Sequence of chain 1.B:
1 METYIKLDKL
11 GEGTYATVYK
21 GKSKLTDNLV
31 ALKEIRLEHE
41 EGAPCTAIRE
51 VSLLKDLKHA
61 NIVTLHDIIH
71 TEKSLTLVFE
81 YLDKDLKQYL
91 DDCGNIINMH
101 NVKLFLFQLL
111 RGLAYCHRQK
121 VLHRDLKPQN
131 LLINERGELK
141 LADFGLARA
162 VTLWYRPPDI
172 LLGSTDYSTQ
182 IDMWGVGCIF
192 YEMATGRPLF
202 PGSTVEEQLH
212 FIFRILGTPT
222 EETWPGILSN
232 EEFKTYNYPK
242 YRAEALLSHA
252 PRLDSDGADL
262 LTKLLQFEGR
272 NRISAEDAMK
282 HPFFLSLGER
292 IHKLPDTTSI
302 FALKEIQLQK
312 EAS

This small molecule binds to this protein.
Small molecule (SMILES): CNC(=O)c1cc(Oc2ccc(NC(=O)Nc3cc(C(C)(C)C)nn3-c3ccc4ncccc4c3)c(F)c2)ccn1

Binding-site contacts:
Ligand atom C26 contacts residue ALA31 of chain 1.B at 3.5 Å (hydrophobic).
Ligand atom N60 contacts residue ASP143 of chain 1.B at 3.7 Å.
Ligand atom N74 contacts residue LEU82 of chain 1.B at 2.7 Å (h-bond).
Ligand atom C27 contacts residue ALA31 of chain 1.B at 3.3 Å (hydrophobic).
Ligand atom N60 contacts residue PHE79 of chain 1.B at 3.3 Å.
Ligand atom F68 contacts residue PHE79 of chain 1.B at 3.0 Å.
Ligand atom N23 contacts residue LEU82 of chain 1.B at 3.5 Å (h-bond).
Ligand atom C39 contacts residue PHE79 of chain 1.B at 3.6 Å (hydrophobic).
Ligand atom C3 contacts residue GLU50 of chain 1.B at 3.7 Å.
Ligand atom C6 contacts residue GLU50 of chain 1.B at 3.2 Å.
Ligand atom C2 contacts residue LEU53 of chain 1.B at 3.7 Å (hydrophobic).
Ligand atom C58 contacts residue GLU50 of chain 1.B at 3.3 Å.
Ligand atom C22 contacts residue GLU80 of chain 1.B at 3.3 Å.
Ligand atom F68 contacts residue LYS33 of chain 1.B at 3.0 Å.
Ligand atom C76 contacts residue ASP83 of chain 1.B at 3.3 Å.
Ligand atom C81 contacts residue LEU57 of chain 1.B at 3.4 Å (hydrophobic).
Ligand atom F68 contacts residue GLU50 of chain 1.B at 3.5 Å.
Ligand atom O72 contacts residue ARG148 of chain 1.B at 2.8 Å (salt-bridge).
Ligand atom C6 contacts residue ASP143 of chain 1.B at 3.6 Å.
Ligand atom N49 contacts residue ASP143 of chain 1.B at 3.6 Å.
Ligand atom C27 contacts residue GLU80 of chain 1.B at 3.6 Å.
Ligand atom N56 contacts residue ASP143 of chain 1.B at 3.4 Å (salt-bridge).
Ligand atom C9 contacts residue THR46 of chain 1.B at 3.6 Å.
Ligand atom C4 contacts residue GLU50 of chain 1.B at 3.6 Å.
Ligand atom C48 contacts residue ASP143 of chain 1.B at 3.7 Å.
Ligand atom C13 contacts residue GLU50 of chain 1.B at 3.7 Å.
Ligand atom C22 contacts residue LEU82 of chain 1.B at 3.7 Å (hydrophobic).
Ligand atom C47 contacts residue ASP143 of chain 1.B at 3.6 Å.
Ligand atom C38 contacts residue PHE79 of chain 1.B at 3.3 Å (hydrophobic).
Ligand atom O63 contacts residue VAL63 of chain 1.B at 3.5 Å.
Ligand atom O63 contacts residue ALA142 of chain 1.B at 3.2 Å.
Ligand atom O63 contacts residue ASP143 of chain 1.B at 2.7 Å (salt-bridge).
Ligand atom N74 contacts residue TYR81 of chain 1.B at 3.4 Å.
Ligand atom C22 contacts residue ALA31 of chain 1.B at 3.7 Å (hydrophobic).
Ligand atom C5 contacts residue GLU50 of chain 1.B at 3.6 Å.
Ligand atom N60 contacts residue GLU50 of chain 1.B at 2.9 Å (salt-bridge).
Ligand atom N56 contacts residue GLU50 of chain 1.B at 2.8 Å (salt-bridge).
Ligand atom N56 contacts residue LEU54 of chain 1.B at 3.6 Å.
Ligand atom C58 contacts residue ASP143 of chain 1.B at 3.3 Å.
Ligand atom C76 contacts residue LEU82 of chain 1.B at 3.1 Å (hydrophobic).